Binding-site contacts:
Ligand atom O6 contacts residue LYS137 of chain 1.D at 4.2 Å.
Ligand atom O5 contacts residue ASN159 of chain 1.D at 2.3 Å (h-bond).
Ligand atom C8 contacts residue SER135 of chain 1.D at 4.3 Å.
Ligand atom C1 contacts residue ASN159 of chain 1.D at 1.4 Å.
Ligand atom O7 contacts residue ASN159 of chain 1.D at 3.8 Å.
Ligand atom C2 contacts residue LYS137 of chain 1.D at 4.1 Å.
Ligand atom C1 contacts residue LYS137 of chain 1.D at 3.5 Å.
Ligand atom C4 contacts residue ASN159 of chain 1.D at 4.2 Å.
Ligand atom C2 contacts residue ASN159 of chain 1.D at 2.5 Å.
Ligand atom C7 contacts residue ASN159 of chain 1.D at 3.2 Å.
Ligand atom C8 contacts residue ASN159 of chain 1.D at 3.5 Å.
Ligand atom N2 contacts residue ASN159 of chain 1.D at 2.7 Å (h-bond).
Ligand atom C5 contacts residue ASN159 of chain 1.D at 3.7 Å.
Ligand atom O7 contacts residue SER135 of chain 1.D at 4.5 Å.
Ligand atom O5 contacts residue LYS137 of chain 1.D at 3.2 Å (salt-bridge).
Ligand atom C5 contacts residue LYS137 of chain 1.D at 4.4 Å.
Ligand atom C3 contacts residue ASN159 of chain 1.D at 3.8 Å.

The small molecule below binds the protein below.
Small molecule (SMILES): CC(=O)N[C@H]1[C@H](O[C@H]2[C@H](O)[C@@H](NC(C)=O)CO[C@@H]2CO)O[C@H](CO)[C@@H](O)[C@@H]1O

Sequence of chain 1.D:
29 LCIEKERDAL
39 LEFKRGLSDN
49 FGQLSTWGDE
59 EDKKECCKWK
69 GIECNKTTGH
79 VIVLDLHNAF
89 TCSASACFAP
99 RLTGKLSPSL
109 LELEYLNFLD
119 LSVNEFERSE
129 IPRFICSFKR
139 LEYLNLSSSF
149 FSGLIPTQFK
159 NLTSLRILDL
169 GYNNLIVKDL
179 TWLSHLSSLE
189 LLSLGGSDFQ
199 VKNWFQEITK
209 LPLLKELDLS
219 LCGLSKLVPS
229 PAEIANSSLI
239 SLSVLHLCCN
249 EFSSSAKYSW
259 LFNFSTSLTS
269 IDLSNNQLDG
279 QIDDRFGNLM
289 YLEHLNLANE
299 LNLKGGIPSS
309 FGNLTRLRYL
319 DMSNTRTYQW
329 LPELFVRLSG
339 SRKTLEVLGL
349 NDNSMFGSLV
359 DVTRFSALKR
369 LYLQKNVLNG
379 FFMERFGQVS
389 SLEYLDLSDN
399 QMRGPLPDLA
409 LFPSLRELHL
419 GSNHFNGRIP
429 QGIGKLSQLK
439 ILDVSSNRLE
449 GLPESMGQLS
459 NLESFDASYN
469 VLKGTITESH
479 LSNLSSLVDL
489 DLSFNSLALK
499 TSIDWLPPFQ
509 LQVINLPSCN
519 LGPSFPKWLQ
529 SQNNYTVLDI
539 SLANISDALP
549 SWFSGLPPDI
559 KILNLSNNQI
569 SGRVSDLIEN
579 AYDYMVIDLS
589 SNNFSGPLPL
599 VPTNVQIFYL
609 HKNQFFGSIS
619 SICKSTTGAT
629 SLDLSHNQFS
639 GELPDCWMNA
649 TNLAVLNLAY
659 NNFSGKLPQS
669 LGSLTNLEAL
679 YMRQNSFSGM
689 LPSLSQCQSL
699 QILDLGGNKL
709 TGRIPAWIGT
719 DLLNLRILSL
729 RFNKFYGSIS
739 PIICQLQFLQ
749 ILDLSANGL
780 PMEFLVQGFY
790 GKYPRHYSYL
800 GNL